Sequence of chain 1.A:
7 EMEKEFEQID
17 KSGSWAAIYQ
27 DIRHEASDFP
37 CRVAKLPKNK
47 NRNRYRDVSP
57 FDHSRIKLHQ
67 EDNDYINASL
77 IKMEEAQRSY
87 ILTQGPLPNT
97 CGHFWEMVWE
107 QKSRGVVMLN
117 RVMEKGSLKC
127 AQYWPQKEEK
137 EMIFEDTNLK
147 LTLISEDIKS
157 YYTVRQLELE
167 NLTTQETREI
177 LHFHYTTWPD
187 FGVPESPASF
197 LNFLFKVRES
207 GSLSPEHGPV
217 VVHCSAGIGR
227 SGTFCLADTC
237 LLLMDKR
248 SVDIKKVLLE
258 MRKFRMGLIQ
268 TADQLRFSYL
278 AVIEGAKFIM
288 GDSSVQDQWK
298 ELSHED

Binding-site contacts:
Ligand atom N02 contacts residue ASP53 of chain 1.A at 3.0 Å (salt-bridge).
Ligand atom C10 contacts residue PHE187 of chain 1.A at 3.5 Å (hydrophobic).
Ligand atom C06 contacts residue ASP53 of chain 1.A at 3.7 Å.
Ligand atom O16 contacts residue ALA222 of chain 1.A at 3.4 Å.
Ligand atom C09 contacts residue PHE187 of chain 1.A at 3.6 Å (hydrophobic).
Ligand atom F12 contacts residue ASP186 of chain 1.A at 3.7 Å.
Ligand atom O16 contacts residue ILE224 of chain 1.A at 3.1 Å (h-bond).
Ligand atom F13 contacts residue GLY225 of chain 1.A at 3.7 Å.
Ligand atom F12 contacts residue ARG226 of chain 1.A at 3.7 Å.
Ligand atom C07 contacts residue ALA222 of chain 1.A at 3.6 Å (hydrophobic).
Ligand atom F12 contacts residue PHE187 of chain 1.A at 3.6 Å.
Ligand atom O17 contacts residue GLY225 of chain 1.A at 3.5 Å.
Ligand atom C08 contacts residue ALA222 of chain 1.A at 3.4 Å (hydrophobic).
Ligand atom O15 contacts residue ALA222 of chain 1.A at 2.8 Å (h-bond).
Ligand atom N21 contacts residue ASP53 of chain 1.A at 2.9 Å (salt-bridge).
Ligand atom C09 contacts residue ALA222 of chain 1.A at 3.4 Å (hydrophobic).
Ligand atom O16 contacts residue GLY223 of chain 1.A at 3.5 Å (h-bond).
Ligand atom O16 contacts residue GLY225 of chain 1.A at 2.6 Å (h-bond).
Ligand atom C06 contacts residue TYR51 of chain 1.A at 3.6 Å (hydrophobic).
Ligand atom P14 contacts residue GLY225 of chain 1.A at 3.6 Å.
Ligand atom O04 contacts residue PHE187 of chain 1.A at 3.6 Å.
Ligand atom F13 contacts residue GLN267 of chain 1.A at 3.3 Å.
Ligand atom C10 contacts residue ALA222 of chain 1.A at 3.6 Å (hydrophobic).
Ligand atom C20 contacts residue TYR51 of chain 1.A at 3.7 Å (hydrophobic).
Ligand atom BR1 contacts residue SER221 of chain 1.A at 3.7 Å.
Ligand atom N21 contacts residue TYR51 of chain 1.A at 3.6 Å.
Ligand atom BR1 contacts residue ASP186 of chain 1.A at 3.5 Å.
Ligand atom O16 contacts residue CYS220 of chain 1.A at 3.3 Å (h-bond).
Ligand atom C05 contacts residue TYR51 of chain 1.A at 3.8 Å (hydrophobic).
Ligand atom C18 contacts residue ALA222 of chain 1.A at 3.8 Å (hydrophobic).
Ligand atom O15 contacts residue CYS220 of chain 1.A at 3.5 Å (h-bond).
Ligand atom O25 contacts residue ASP53 of chain 1.A at 3.7 Å.
Ligand atom O17 contacts residue ARG226 of chain 1.A at 2.8 Å (salt-bridge).
Ligand atom O15 contacts residue SER221 of chain 1.A at 3.0 Å (h-bond).
Ligand atom O17 contacts residue CYS220 of chain 1.A at 3.3 Å (h-bond).
Ligand atom F13 contacts residue PHE187 of chain 1.A at 3.3 Å.
Ligand atom P14 contacts residue CYS220 of chain 1.A at 3.5 Å.
Ligand atom P14 contacts residue ARG226 of chain 1.A at 3.8 Å.
Ligand atom C18 contacts residue PHE187 of chain 1.A at 3.7 Å (hydrophobic).
Ligand atom O15 contacts residue ARG226 of chain 1.A at 3.0 Å (salt-bridge).

The small molecule below binds the protein below.
Small molecule (SMILES): CNC(=O)[C@H](Cc1ccc(C(F)(F)P(=O)(O)O)c(Br)c1)NS(C)(=O)=O